A small-molecule ligand and the protein it binds are described below.
Small molecule (SMILES): CC(=O)N[C@@H]1[C@@H](O)[C@H](O)[C@@H](CO)O[C@H]1O

Sequence of chain 1.E:
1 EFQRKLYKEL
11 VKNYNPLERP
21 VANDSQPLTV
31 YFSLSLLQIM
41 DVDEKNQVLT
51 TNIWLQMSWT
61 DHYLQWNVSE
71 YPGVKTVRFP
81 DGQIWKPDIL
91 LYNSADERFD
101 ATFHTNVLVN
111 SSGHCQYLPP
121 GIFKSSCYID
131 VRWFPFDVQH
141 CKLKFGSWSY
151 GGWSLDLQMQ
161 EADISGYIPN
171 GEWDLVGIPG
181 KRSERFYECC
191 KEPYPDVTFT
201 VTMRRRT

Binding-site contacts:
Ligand atom O5 contacts residue SER69 of chain 1.E at 2.9 Å (h-bond).
Ligand atom C6 contacts residue SER69 of chain 1.E at 4.0 Å.
Ligand atom O5 contacts residue GLU70 of chain 1.E at 3.9 Å.
Ligand atom C5 contacts residue ASN67 of chain 1.E at 3.6 Å.
Ligand atom C2 contacts residue ASN67 of chain 1.E at 2.5 Å.
Ligand atom O6 contacts residue ASN67 of chain 1.E at 4.5 Å.
Ligand atom O6 contacts residue GLU70 of chain 1.E at 3.7 Å.
Ligand atom C3 contacts residue ASN67 of chain 1.E at 3.8 Å.
Ligand atom C1 contacts residue SER69 of chain 1.E at 3.2 Å.
Ligand atom C5 contacts residue SER69 of chain 1.E at 3.6 Å.
Ligand atom O6 contacts residue SER69 of chain 1.E at 3.9 Å.
Ligand atom C4 contacts residue ASN67 of chain 1.E at 4.2 Å.
Ligand atom C7 contacts residue ASN67 of chain 1.E at 3.8 Å.
Ligand atom O7 contacts residue ASN67 of chain 1.E at 4.2 Å.
Ligand atom C1 contacts residue ASN67 of chain 1.E at 1.4 Å.
Ligand atom O5 contacts residue ASN67 of chain 1.E at 2.3 Å (h-bond).
Ligand atom N2 contacts residue ASN67 of chain 1.E at 2.9 Å (h-bond).